The protein below binds the small molecule below.
Small molecule (SMILES): CC(=O)N[C@@H]1[C@@H](O)[C@H](O)[C@@H](CO)O[C@H]1O

Sequence of chain 1.A:
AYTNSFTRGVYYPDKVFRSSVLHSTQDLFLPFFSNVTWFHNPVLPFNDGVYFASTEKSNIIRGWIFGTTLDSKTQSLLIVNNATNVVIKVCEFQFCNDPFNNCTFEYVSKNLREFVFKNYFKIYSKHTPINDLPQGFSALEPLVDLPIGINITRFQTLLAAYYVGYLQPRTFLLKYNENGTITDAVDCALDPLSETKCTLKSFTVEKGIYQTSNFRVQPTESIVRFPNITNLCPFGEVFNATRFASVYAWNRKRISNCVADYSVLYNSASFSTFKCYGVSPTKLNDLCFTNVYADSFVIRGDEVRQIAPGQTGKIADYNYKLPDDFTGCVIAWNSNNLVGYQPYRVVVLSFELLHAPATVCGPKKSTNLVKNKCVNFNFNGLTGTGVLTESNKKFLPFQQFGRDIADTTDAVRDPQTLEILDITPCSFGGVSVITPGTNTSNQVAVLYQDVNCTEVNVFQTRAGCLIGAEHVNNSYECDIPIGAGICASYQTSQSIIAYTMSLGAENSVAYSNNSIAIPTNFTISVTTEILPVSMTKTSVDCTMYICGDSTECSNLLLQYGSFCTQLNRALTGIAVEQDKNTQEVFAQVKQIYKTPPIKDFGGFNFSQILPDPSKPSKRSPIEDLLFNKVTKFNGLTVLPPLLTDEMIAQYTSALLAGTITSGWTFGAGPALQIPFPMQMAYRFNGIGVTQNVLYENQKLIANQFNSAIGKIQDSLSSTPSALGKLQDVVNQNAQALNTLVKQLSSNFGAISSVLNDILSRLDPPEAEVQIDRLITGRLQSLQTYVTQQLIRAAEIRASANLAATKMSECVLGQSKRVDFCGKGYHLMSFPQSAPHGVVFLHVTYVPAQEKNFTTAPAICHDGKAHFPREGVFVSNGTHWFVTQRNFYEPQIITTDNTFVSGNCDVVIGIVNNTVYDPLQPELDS

Binding-site contacts:
Ligand atom O5 contacts residue ASN1134 of chain 1.A at 2.3 Å (h-bond).
Ligand atom C5 contacts residue ASN1134 of chain 1.A at 3.6 Å.
Ligand atom C2 contacts residue ASN1134 of chain 1.A at 2.5 Å.
Ligand atom C4 contacts residue ASN1134 of chain 1.A at 4.2 Å.
Ligand atom C1 contacts residue ASN1134 of chain 1.A at 1.4 Å.
Ligand atom O6 contacts residue ASN1134 of chain 1.A at 3.9 Å.
Ligand atom C7 contacts residue ASN1134 of chain 1.A at 3.2 Å.
Ligand atom C3 contacts residue ASN1134 of chain 1.A at 3.8 Å.
Ligand atom N2 contacts residue ASN1134 of chain 1.A at 2.9 Å (h-bond).
Ligand atom C8 contacts residue ASN1134 of chain 1.A at 4.4 Å.
Ligand atom O7 contacts residue ASN1134 of chain 1.A at 3.0 Å (h-bond).
Ligand atom C6 contacts residue ASN1134 of chain 1.A at 4.5 Å.